Sequence of chain 4.B:
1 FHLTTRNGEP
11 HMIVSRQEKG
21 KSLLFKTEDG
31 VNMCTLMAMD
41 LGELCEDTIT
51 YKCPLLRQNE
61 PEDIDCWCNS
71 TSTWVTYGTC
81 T

Binding-site contacts:
Ligand atom C3 contacts residue ASN75 of chain 4.A at 3.5 Å.
Ligand atom C8 contacts residue MET126 of chain 4.A at 3.7 Å (hydrophobic).
Ligand atom O3 contacts residue NAG1 of chain 4.N at 2.4 Å (h-bond).
Ligand atom C1 contacts residue ASN75 of chain 4.A at 1.3 Å.
Ligand atom O7 contacts residue MET126 of chain 4.A at 3.1 Å.
Ligand atom C6 contacts residue THR48 of chain 4.B at 4.4 Å.
Ligand atom O6 contacts residue GLU46 of chain 4.B at 3.8 Å.
Ligand atom C8 contacts residue ASN75 of chain 4.A at 3.0 Å.
Ligand atom C3 contacts residue NAG1 of chain 4.N at 3.3 Å.
Ligand atom C7 contacts residue MET126 of chain 4.A at 3.8 Å (hydrophobic).
Ligand atom C7 contacts residue ASN75 of chain 4.A at 2.8 Å.
Ligand atom C4 contacts residue NAG1 of chain 4.N at 2.9 Å.
Ligand atom O6 contacts residue CYS45 of chain 4.B at 3.4 Å (h-bond).
Ligand atom C2 contacts residue ASN75 of chain 4.A at 2.6 Å.
Ligand atom C6 contacts residue ASN75 of chain 4.A at 3.8 Å.
Ligand atom O6 contacts residue NAG1 of chain 4.N at 4.1 Å.
Ligand atom N2 contacts residue ASN75 of chain 4.A at 3.0 Å (h-bond).
Ligand atom O6 contacts residue THR48 of chain 4.B at 4.0 Å.
Ligand atom C5 contacts residue NAG1 of chain 4.N at 3.7 Å.
Ligand atom C5 contacts residue ASN75 of chain 4.A at 3.2 Å.
Ligand atom C8 contacts residue PHE98 of chain 4.A at 3.6 Å (hydrophobic).
Ligand atom C6 contacts residue CYS45 of chain 4.B at 4.4 Å (hydrophobic).
Ligand atom C2 contacts residue NAG1 of chain 4.N at 4.1 Å.
Ligand atom O6 contacts residue ASN75 of chain 4.A at 3.8 Å.
Ligand atom O7 contacts residue ASN75 of chain 4.A at 3.2 Å (h-bond).
Ligand atom C4 contacts residue ASN75 of chain 4.A at 4.0 Å.
Ligand atom O5 contacts residue ASN75 of chain 4.A at 2.1 Å (h-bond).
Ligand atom O4 contacts residue NAG1 of chain 4.N at 1.6 Å.
Ligand atom C6 contacts residue NAG1 of chain 4.N at 3.4 Å.
Ligand atom O5 contacts residue THR48 of chain 4.B at 4.0 Å.

Sequence of chain 4.A:
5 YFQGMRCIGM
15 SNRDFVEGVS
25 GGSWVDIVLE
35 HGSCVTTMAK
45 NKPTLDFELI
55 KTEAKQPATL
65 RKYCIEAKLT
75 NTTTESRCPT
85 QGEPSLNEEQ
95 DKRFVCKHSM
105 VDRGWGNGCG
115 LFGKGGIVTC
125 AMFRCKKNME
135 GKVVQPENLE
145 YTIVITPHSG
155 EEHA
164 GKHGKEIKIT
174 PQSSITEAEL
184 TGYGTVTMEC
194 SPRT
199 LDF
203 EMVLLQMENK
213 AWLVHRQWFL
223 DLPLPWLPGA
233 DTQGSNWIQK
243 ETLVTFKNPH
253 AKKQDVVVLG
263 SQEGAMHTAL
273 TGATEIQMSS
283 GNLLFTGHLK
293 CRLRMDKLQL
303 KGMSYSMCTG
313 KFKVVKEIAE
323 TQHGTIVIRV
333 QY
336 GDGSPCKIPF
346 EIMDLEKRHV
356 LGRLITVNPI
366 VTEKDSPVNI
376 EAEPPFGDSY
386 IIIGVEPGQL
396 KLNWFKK

A small-molecule ligand and the protein it binds are described below.
Small molecule (SMILES): CC(=O)N[C@@H]1[C@@H](O)[C@H](O)[C@@H](CO)O[C@H]1O